Sequence of chain 1.B:
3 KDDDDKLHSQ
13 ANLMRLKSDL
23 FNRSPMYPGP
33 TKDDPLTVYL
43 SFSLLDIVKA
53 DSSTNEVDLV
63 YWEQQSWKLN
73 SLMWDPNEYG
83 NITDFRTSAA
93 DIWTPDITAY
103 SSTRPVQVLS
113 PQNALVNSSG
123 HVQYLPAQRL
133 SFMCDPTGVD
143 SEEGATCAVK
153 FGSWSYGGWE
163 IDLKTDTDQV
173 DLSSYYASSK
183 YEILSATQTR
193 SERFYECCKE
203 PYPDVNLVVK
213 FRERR

This small molecule binds to this protein.
Small molecule (SMILES): CC(=O)N[C@@H]1[C@@H](O)[C@H](O)[C@@H](CO)O[C@H]1O

Binding-site contacts:
Ligand atom C7 contacts residue ASN83 of chain 1.B at 3.9 Å.
Ligand atom C2 contacts residue ASN83 of chain 1.B at 2.5 Å.
Ligand atom C3 contacts residue ASN83 of chain 1.B at 3.9 Å.
Ligand atom N2 contacts residue ASN83 of chain 1.B at 3.0 Å (h-bond).
Ligand atom C1 contacts residue ASN83 of chain 1.B at 1.5 Å.
Ligand atom C5 contacts residue ASN83 of chain 1.B at 3.7 Å.
Ligand atom O5 contacts residue ASN79 of chain 1.B at 4.4 Å.
Ligand atom C6 contacts residue GLY82 of chain 1.B at 3.9 Å.
Ligand atom O5 contacts residue GLY82 of chain 1.B at 3.7 Å.
Ligand atom O5 contacts residue ASN83 of chain 1.B at 2.4 Å (h-bond).
Ligand atom C1 contacts residue GLY82 of chain 1.B at 4.3 Å.
Ligand atom C5 contacts residue GLY82 of chain 1.B at 4.1 Å.
Ligand atom O6 contacts residue GLY82 of chain 1.B at 4.5 Å.
Ligand atom O7 contacts residue ASN83 of chain 1.B at 4.3 Å.
Ligand atom C4 contacts residue ASN83 of chain 1.B at 4.2 Å.